Sequence of chain 1.E:
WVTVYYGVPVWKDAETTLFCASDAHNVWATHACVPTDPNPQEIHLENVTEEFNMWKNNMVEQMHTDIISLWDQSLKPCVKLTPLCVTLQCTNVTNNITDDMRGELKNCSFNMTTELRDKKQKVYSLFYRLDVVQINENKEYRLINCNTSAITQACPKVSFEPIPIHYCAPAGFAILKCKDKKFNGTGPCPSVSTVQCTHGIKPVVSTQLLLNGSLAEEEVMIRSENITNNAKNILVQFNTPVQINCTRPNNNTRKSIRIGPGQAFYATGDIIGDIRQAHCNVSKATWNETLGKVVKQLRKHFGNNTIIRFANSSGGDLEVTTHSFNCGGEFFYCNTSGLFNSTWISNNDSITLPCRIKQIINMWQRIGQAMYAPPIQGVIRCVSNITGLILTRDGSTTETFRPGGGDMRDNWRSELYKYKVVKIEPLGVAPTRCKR

Binding-site contacts:
Ligand atom C7 contacts residue THR140 of chain 1.E at 4.3 Å.
Ligand atom C7 contacts residue ASN138 of chain 1.E at 3.4 Å.
Ligand atom C4 contacts residue ASN138 of chain 1.E at 4.2 Å.
Ligand atom O5 contacts residue ASN138 of chain 1.E at 2.4 Å (h-bond).
Ligand atom O7 contacts residue THR140 of chain 1.E at 3.8 Å.
Ligand atom C8 contacts residue THR140 of chain 1.E at 4.0 Å.
Ligand atom C8 contacts residue ASN138 of chain 1.E at 3.7 Å.
Ligand atom C5 contacts residue ASN138 of chain 1.E at 3.7 Å.
Ligand atom O5 contacts residue LYS152 of chain 1.E at 4.3 Å.
Ligand atom C3 contacts residue ASN138 of chain 1.E at 3.8 Å.
Ligand atom O7 contacts residue ASN138 of chain 1.E at 3.5 Å (h-bond).
Ligand atom C2 contacts residue ASN138 of chain 1.E at 2.5 Å.
Ligand atom C1 contacts residue ASN138 of chain 1.E at 1.5 Å.
Ligand atom N2 contacts residue ASN138 of chain 1.E at 2.9 Å (h-bond).

The protein below binds the small molecule below.
Small molecule (SMILES): CC(=O)N[C@@H]1[C@@H](O)[C@H](O)[C@@H](CO)O[C@H]1O